Binding-site contacts:
Ligand atom C5 contacts residue THR258 of chain 7.A at 4.4 Å.
Ligand atom C7 contacts residue ASN256 of chain 7.A at 3.8 Å.
Ligand atom C5 contacts residue ASN256 of chain 7.A at 3.6 Å.
Ligand atom O5 contacts residue GLU259 of chain 7.A at 4.3 Å.
Ligand atom C4 contacts residue ASN256 of chain 7.A at 4.3 Å.
Ligand atom C2 contacts residue ASN256 of chain 7.A at 2.6 Å.
Ligand atom O5 contacts residue ASN256 of chain 7.A at 2.4 Å (h-bond).
Ligand atom C6 contacts residue THR258 of chain 7.A at 4.4 Å.
Ligand atom O7 contacts residue ASN256 of chain 7.A at 3.8 Å.
Ligand atom C1 contacts residue ASN256 of chain 7.A at 1.4 Å.
Ligand atom C3 contacts residue ASN256 of chain 7.A at 3.9 Å.
Ligand atom N2 contacts residue ASN256 of chain 7.A at 3.1 Å (h-bond).

The small molecule below binds the protein below.
Small molecule (SMILES): CC(=O)N[C@@H]1[C@@H](O)[C@H](O)[C@@H](CO)O[C@H]1O

Sequence of chain 7.A:
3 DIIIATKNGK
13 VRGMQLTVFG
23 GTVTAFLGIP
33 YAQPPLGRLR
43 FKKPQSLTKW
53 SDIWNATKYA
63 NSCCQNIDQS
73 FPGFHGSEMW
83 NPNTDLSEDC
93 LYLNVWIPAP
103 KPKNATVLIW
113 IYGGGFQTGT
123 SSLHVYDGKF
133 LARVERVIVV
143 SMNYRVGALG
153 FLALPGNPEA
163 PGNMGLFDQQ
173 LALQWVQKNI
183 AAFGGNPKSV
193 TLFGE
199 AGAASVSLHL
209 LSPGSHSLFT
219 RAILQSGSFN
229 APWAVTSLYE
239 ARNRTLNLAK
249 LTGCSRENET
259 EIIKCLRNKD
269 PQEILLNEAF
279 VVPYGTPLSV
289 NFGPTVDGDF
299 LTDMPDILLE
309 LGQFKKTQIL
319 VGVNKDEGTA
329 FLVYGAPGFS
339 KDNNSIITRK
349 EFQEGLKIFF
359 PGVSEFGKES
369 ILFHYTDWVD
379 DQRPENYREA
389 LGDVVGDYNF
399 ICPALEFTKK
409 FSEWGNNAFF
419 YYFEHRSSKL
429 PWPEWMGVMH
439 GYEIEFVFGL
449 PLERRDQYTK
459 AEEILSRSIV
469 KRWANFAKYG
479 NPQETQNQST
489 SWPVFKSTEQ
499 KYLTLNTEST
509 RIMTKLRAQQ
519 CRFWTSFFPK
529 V